Sequence of chain 1.A:
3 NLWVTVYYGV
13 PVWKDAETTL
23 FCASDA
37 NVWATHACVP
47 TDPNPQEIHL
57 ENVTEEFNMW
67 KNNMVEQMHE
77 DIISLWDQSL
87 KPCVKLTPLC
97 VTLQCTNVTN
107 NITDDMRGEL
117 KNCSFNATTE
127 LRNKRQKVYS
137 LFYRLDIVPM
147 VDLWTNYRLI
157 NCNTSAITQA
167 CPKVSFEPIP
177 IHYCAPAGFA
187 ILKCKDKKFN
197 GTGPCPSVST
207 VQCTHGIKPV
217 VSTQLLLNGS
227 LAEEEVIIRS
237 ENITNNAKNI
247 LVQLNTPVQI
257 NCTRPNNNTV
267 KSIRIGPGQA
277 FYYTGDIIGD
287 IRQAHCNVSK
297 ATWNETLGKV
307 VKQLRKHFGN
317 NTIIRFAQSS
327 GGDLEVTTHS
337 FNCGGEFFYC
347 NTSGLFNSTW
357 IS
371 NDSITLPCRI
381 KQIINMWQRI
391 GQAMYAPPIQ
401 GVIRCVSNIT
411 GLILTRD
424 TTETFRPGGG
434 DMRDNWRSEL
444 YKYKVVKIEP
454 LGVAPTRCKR

Binding-site contacts:
Ligand atom C7 contacts residue SER349 of chain 1.A at 4.4 Å.
Ligand atom C2 contacts residue ASN353 of chain 1.A at 2.5 Å.
Ligand atom O7 contacts residue ASN353 of chain 1.A at 3.6 Å (h-bond).
Ligand atom O3 contacts residue NAG2 of chain 1.O at 3.3 Å.
Ligand atom O5 contacts residue ASN353 of chain 1.A at 2.5 Å (h-bond).
Ligand atom C8 contacts residue SER349 of chain 1.A at 3.9 Å.
Ligand atom C7 contacts residue ASN353 of chain 1.A at 3.5 Å.
Ligand atom O7 contacts residue NAG1 of chain 1.O at 4.1 Å.
Ligand atom C8 contacts residue GLN324 of chain 1.A at 3.6 Å.
Ligand atom C4 contacts residue ASN353 of chain 1.A at 4.4 Å.
Ligand atom C8 contacts residue ASN353 of chain 1.A at 4.1 Å.
Ligand atom O7 contacts residue SER349 of chain 1.A at 4.0 Å.
Ligand atom C5 contacts residue ASN353 of chain 1.A at 3.8 Å.
Ligand atom C8 contacts residue NAG1 of chain 1.O at 4.0 Å.
Ligand atom C8 contacts residue NAG2 of chain 1.O at 3.8 Å.
Ligand atom C3 contacts residue ASN353 of chain 1.A at 3.9 Å.
Ligand atom C7 contacts residue NAG1 of chain 1.O at 4.3 Å.
Ligand atom C3 contacts residue NAG2 of chain 1.O at 4.2 Å.
Ligand atom N2 contacts residue NAG2 of chain 1.O at 3.7 Å.
Ligand atom N2 contacts residue ASN353 of chain 1.A at 3.0 Å (h-bond).
Ligand atom C1 contacts residue ASN353 of chain 1.A at 1.5 Å.
Ligand atom C7 contacts residue NAG2 of chain 1.O at 3.8 Å.

The protein below binds the small molecule below.
Small molecule (SMILES): CC(=O)N[C@@H]1[C@@H](O)[C@H](O)[C@@H](CO)O[C@H]1O